Binding-site contacts:
Ligand atom O2 contacts residue GLY175 of chain 1.A at 3.7 Å.
Ligand atom C4 contacts residue GLN174 of chain 1.A at 3.7 Å.
Ligand atom O1 contacts residue SER177 of chain 1.A at 3.1 Å (h-bond).
Ligand atom C3 contacts residue CYS173 of chain 1.A at 3.5 Å (hydrophobic).
Ligand atom C6 contacts residue SER177 of chain 1.A at 3.0 Å.
Ligand atom C7 contacts residue SER177 of chain 1.A at 2.9 Å.
Ligand atom C1 contacts residue SER172 of chain 1.A at 3.3 Å.
Ligand atom C5 contacts residue SER177 of chain 1.A at 2.6 Å.
Ligand atom O contacts residue HIS40 of chain 1.A at 3.8 Å.
Ligand atom O2 contacts residue PHE24 of chain 1.A at 2.6 Å (h-bond).
Ligand atom C4 contacts residue SER177 of chain 1.A at 3.4 Å.
Ligand atom C contacts residue ASP171 of chain 1.A at 3.4 Å.
Ligand atom N contacts residue SER172 of chain 1.A at 2.9 Å (h-bond).
Ligand atom C contacts residue GLY196 of chain 1.A at 3.5 Å.
Ligand atom B contacts residue HIS40 of chain 1.A at 3.9 Å.
Ligand atom C9 contacts residue SER192 of chain 1.A at 3.8 Å.
Ligand atom C8 contacts residue SER177 of chain 1.A at 3.1 Å.
Ligand atom C contacts residue SER172 of chain 1.A at 3.5 Å.
Ligand atom N1 contacts residue ASP171 of chain 1.A at 2.9 Å (salt-bridge).
Ligand atom N1 contacts residue CYS197 of chain 1.A at 3.9 Å.
Ligand atom C4 contacts residue CYS173 of chain 1.A at 3.3 Å (hydrophobic).
Ligand atom C2 contacts residue VAL191 of chain 1.A at 3.4 Å (hydrophobic).
Ligand atom S contacts residue GLY196 of chain 1.A at 3.5 Å (h-bond).
Ligand atom N contacts residue GLY204 of chain 1.A at 3.2 Å.
Ligand atom O2 contacts residue SER177 of chain 1.A at 3.7 Å.
Ligand atom O3 contacts residue GLN174 of chain 1.A at 3.8 Å.
Ligand atom C1 contacts residue TRP193 of chain 1.A at 3.8 Å (hydrophobic).
Ligand atom O3 contacts residue SER177 of chain 1.A at 2.4 Å (h-bond).
Ligand atom O3 contacts residue GLY175 of chain 1.A at 2.8 Å (h-bond).
Ligand atom N contacts residue ASP171 of chain 1.A at 2.7 Å (salt-bridge).
Ligand atom O contacts residue SER177 of chain 1.A at 2.3 Å (h-bond).
Ligand atom N1 contacts residue GLY196 of chain 1.A at 2.9 Å (h-bond).
Ligand atom B contacts residue SER177 of chain 1.A at 1.6 Å.
Ligand atom C3 contacts residue VAL191 of chain 1.A at 3.5 Å (hydrophobic).
Ligand atom C9 contacts residue VAL191 of chain 1.A at 3.6 Å (hydrophobic).
Ligand atom C1 contacts residue VAL191 of chain 1.A at 3.9 Å (hydrophobic).
Ligand atom C8 contacts residue SER192 of chain 1.A at 3.4 Å.
Ligand atom C7 contacts residue GLY175 of chain 1.A at 3.3 Å.
Ligand atom C8 contacts residue HIS40 of chain 1.A at 3.9 Å.
Ligand atom O3 contacts residue ASP176 of chain 1.A at 3.7 Å.

Sequence of chain 1.A:
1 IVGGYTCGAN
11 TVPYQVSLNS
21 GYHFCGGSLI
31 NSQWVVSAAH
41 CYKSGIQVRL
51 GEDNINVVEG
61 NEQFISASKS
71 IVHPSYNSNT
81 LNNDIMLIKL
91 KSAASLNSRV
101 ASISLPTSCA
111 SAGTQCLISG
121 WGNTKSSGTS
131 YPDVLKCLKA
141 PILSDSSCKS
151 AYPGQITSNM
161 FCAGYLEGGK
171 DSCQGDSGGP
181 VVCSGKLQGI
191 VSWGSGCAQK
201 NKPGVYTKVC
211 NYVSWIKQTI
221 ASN

A small-molecule ligand and the protein it binds are described below.
Small molecule (SMILES): [H]/N=C(/N)SCc1ccc(B2OC(=O)[C@@H](O)O2)cc1